Sequence of chain 1.B:
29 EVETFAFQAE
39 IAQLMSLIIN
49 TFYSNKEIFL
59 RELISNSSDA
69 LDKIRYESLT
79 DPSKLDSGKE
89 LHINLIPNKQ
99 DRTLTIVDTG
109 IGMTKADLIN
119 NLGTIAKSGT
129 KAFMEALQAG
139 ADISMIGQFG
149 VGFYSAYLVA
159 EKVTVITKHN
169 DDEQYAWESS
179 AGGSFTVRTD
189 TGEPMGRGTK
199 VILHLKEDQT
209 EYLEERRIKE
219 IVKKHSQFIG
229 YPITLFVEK

Binding-site contacts:
Ligand atom O19 contacts residue SER65 of chain 1.B at 3.8 Å.
Ligand atom C15 contacts residue ASP67 of chain 1.B at 3.7 Å.
Ligand atom C1 contacts residue LEU120 of chain 1.B at 3.8 Å (hydrophobic).
Ligand atom C20 contacts residue ASN64 of chain 1.B at 3.7 Å.
Ligand atom C3 contacts residue LEU120 of chain 1.B at 3.7 Å (hydrophobic).
Ligand atom O8 contacts residue MET111 of chain 1.B at 3.4 Å.
Ligand atom C17 contacts residue ALA68 of chain 1.B at 3.8 Å (hydrophobic).
Ligand atom C3 contacts residue ASN64 of chain 1.B at 3.9 Å.
Ligand atom O22 contacts residue ASN64 of chain 1.B at 3.4 Å.
Ligand atom O19 contacts residue ALA68 of chain 1.B at 3.3 Å.
Ligand atom C15 contacts residue ALA68 of chain 1.B at 3.9 Å (hydrophobic).
Ligand atom C18 contacts residue THR197 of chain 1.B at 3.6 Å.
Ligand atom O19 contacts residue THR197 of chain 1.B at 3.5 Å.
Ligand atom C20 contacts residue THR197 of chain 1.B at 3.9 Å.
Ligand atom C16 contacts residue ALA68 of chain 1.B at 3.8 Å (hydrophobic).
Ligand atom C20 contacts residue SER65 of chain 1.B at 3.9 Å.
Ligand atom N9 contacts residue ALA68 of chain 1.B at 3.5 Å.
Ligand atom C10 contacts residue ILE109 of chain 1.B at 3.7 Å (hydrophobic).
Ligand atom C2 contacts residue ASN64 of chain 1.B at 3.8 Å.
Ligand atom C12 contacts residue ILE109 of chain 1.B at 3.5 Å (hydrophobic).
Ligand atom C21 contacts residue ASN64 of chain 1.B at 3.4 Å.
Ligand atom O19 contacts residue ASP106 of chain 1.B at 2.6 Å (salt-bridge).
Ligand atom C1 contacts residue PHE151 of chain 1.B at 3.3 Å (hydrophobic).
Ligand atom C2 contacts residue PHE151 of chain 1.B at 3.6 Å (hydrophobic).
Ligand atom O22 contacts residue VAL199 of chain 1.B at 3.6 Å.
Ligand atom C7 contacts residue THR197 of chain 1.B at 3.6 Å.
Ligand atom O8 contacts residue THR197 of chain 1.B at 2.6 Å (h-bond).
Ligand atom C7 contacts residue ALA68 of chain 1.B at 3.8 Å (hydrophobic).
Ligand atom C11 contacts residue ALA68 of chain 1.B at 3.8 Å (hydrophobic).
Ligand atom O8 contacts residue GLY110 of chain 1.B at 3.5 Å.
Ligand atom C10 contacts residue GLY110 of chain 1.B at 3.6 Å.
Ligand atom C4 contacts residue ASN64 of chain 1.B at 3.9 Å.
Ligand atom C18 contacts residue ASP106 of chain 1.B at 3.5 Å.
Ligand atom C7 contacts residue MET111 of chain 1.B at 3.8 Å (hydrophobic).
Ligand atom C6 contacts residue THR197 of chain 1.B at 3.8 Å.
Ligand atom C5 contacts residue MET111 of chain 1.B at 3.6 Å (hydrophobic).
Ligand atom C10 contacts residue ALA68 of chain 1.B at 3.8 Å (hydrophobic).
Ligand atom C11 contacts residue ILE109 of chain 1.B at 3.9 Å (hydrophobic).
Ligand atom C17 contacts residue ASN64 of chain 1.B at 3.9 Å.
Ligand atom C20 contacts residue ASP106 of chain 1.B at 3.5 Å.

This small molecule binds to this protein.
Small molecule (SMILES): CC(C)c1cc(C(=O)N2Cc3ccccc3C2)c(O)cc1O